A small-molecule ligand and the protein it binds are described below.
Small molecule (SMILES): CCc1nc(N)nc(N)c1C#C[C@H](C)c1cc(-c2ccncc2)cc2c1OCO2

Binding-site contacts:
Ligand atom OAY contacts residue SER50 of chain 1.A at 3.7 Å.
Ligand atom C6 contacts residue PHE32 of chain 1.A at 3.6 Å (hydrophobic).
Ligand atom CAH contacts residue NAP1 of chain 1.C at 3.5 Å.
Ligand atom CAI contacts residue NAP1 of chain 1.C at 3.7 Å.
Ligand atom CAJ contacts residue MET51 of chain 1.A at 3.2 Å (hydrophobic).
Ligand atom NAZ contacts residue VAL7 of chain 1.A at 3.7 Å.
Ligand atom NAT contacts residue GLN29 of chain 1.A at 3.5 Å (h-bond).
Ligand atom N3 contacts residue ALA8 of chain 1.A at 3.7 Å.
Ligand atom NBA contacts residue ALA8 of chain 1.A at 3.6 Å.
Ligand atom C2 contacts residue ALA8 of chain 1.A at 3.6 Å (hydrophobic).
Ligand atom CAL contacts residue MET51 of chain 1.A at 3.5 Å (hydrophobic).
Ligand atom N1 contacts residue VAL7 of chain 1.A at 3.4 Å.
Ligand atom CAJ contacts residue THR47 of chain 1.A at 3.8 Å.
Ligand atom NAZ contacts residue TYR103 of chain 1.A at 3.5 Å (h-bond).
Ligand atom CAN contacts residue MET51 of chain 1.A at 3.8 Å (hydrophobic).
Ligand atom NBA contacts residue GLU28 of chain 1.A at 2.4 Å (salt-bridge).
Ligand atom CAS contacts residue GLN29 of chain 1.A at 3.2 Å.
Ligand atom N1 contacts residue MET6 of chain 1.A at 3.7 Å.
Ligand atom C2 contacts residue GLU28 of chain 1.A at 3.4 Å.
Ligand atom CAP contacts residue MET51 of chain 1.A at 3.8 Å (hydrophobic).
Ligand atom C6 contacts residue NAP1 of chain 1.C at 3.2 Å.
Ligand atom CAG contacts residue NAP1 of chain 1.C at 3.6 Å.
Ligand atom NAZ contacts residue MET6 of chain 1.A at 2.9 Å (h-bond).
Ligand atom CBC contacts residue GLN29 of chain 1.A at 3.6 Å.
Ligand atom C5 contacts residue PHE32 of chain 1.A at 3.7 Å (hydrophobic).
Ligand atom CAX contacts residue NAP1 of chain 1.C at 3.2 Å.
Ligand atom N3 contacts residue GLU28 of chain 1.A at 2.9 Å (salt-bridge).
Ligand atom OAW contacts residue THR47 of chain 1.A at 3.7 Å.
Ligand atom NBA contacts residue SER116 of chain 1.A at 3.5 Å (h-bond).
Ligand atom NBA contacts residue VAL7 of chain 1.A at 3.7 Å.
Ligand atom CAX contacts residue SER50 of chain 1.A at 3.8 Å.
Ligand atom N1 contacts residue ALA8 of chain 1.A at 3.5 Å (h-bond).
Ligand atom C5 contacts residue NAP1 of chain 1.C at 3.5 Å.
Ligand atom CAR contacts residue GLN29 of chain 1.A at 3.7 Å.
Ligand atom NAZ contacts residue NAP1 of chain 1.C at 3.4 Å (h-bond).
Ligand atom CAO contacts residue MET51 of chain 1.A at 3.7 Å (hydrophobic).
Ligand atom OAW contacts residue NAP1 of chain 1.C at 3.7 Å.
Ligand atom CBC contacts residue PHE32 of chain 1.A at 3.8 Å (hydrophobic).
Ligand atom NAZ contacts residue PHE32 of chain 1.A at 3.8 Å.
Ligand atom N1 contacts residue NAP1 of chain 1.C at 3.6 Å.

Sequence of chain 1.A:
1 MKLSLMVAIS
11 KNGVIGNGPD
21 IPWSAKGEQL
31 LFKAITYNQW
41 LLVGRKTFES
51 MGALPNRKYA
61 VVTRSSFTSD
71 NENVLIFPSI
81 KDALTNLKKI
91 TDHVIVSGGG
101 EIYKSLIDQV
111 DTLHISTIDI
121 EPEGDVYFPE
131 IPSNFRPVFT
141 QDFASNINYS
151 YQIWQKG